Sequence of chain 50.C:
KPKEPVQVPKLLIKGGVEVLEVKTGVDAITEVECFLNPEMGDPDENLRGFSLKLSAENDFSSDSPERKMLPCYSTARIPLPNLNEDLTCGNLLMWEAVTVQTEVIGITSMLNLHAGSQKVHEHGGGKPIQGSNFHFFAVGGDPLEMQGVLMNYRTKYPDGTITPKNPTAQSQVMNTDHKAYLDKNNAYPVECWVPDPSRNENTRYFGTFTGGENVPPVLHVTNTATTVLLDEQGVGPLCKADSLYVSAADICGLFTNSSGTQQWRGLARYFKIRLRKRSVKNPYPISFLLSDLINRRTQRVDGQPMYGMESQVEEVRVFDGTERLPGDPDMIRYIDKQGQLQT

Sequence of chain 50.B:
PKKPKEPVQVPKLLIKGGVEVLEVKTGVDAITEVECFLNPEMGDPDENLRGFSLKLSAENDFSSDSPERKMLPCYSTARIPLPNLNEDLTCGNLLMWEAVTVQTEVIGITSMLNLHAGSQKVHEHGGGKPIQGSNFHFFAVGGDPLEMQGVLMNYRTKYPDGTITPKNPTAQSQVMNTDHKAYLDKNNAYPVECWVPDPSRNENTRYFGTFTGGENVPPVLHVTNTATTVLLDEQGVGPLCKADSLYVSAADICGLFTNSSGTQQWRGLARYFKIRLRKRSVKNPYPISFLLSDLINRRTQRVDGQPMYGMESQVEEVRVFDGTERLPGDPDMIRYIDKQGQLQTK

Sequence of chain 50.A:
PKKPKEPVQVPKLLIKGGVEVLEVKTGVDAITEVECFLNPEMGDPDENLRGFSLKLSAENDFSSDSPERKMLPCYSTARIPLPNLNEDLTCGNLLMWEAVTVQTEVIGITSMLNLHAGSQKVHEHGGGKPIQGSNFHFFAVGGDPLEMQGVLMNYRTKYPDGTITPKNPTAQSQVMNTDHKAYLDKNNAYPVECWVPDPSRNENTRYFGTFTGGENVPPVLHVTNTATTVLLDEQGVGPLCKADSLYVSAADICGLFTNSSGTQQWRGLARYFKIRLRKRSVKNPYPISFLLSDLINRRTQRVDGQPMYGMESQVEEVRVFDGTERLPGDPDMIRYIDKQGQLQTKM

This protein binds this small molecule.
Small molecule (SMILES): CC(=O)N[C@H]1[C@H]([C@H](O)[C@H](O)CO)O[C@@](O[C@H](CO)[C@@H](O)[C@@H]2O[C@@H](C(=O)O)C[C@H](O)[C@H]2NC(C)=O)(C(=O)O)C[C@@H]1O

Binding-site contacts:
Ligand atom O8 contacts residue ASN272 of chain 50.B at 3.5 Å (h-bond).
Ligand atom C11 contacts residue HIS138 of chain 50.A at 3.5 Å.
Ligand atom N5 contacts residue GLN278 of chain 50.B at 3.9 Å.
Ligand atom C6 contacts residue ASN272 of chain 50.B at 3.6 Å.
Ligand atom N5 contacts residue ASN272 of chain 50.B at 3.2 Å (h-bond).
Ligand atom C10 contacts residue ASN272 of chain 50.B at 4.0 Å.
Ligand atom O1B contacts residue THR276 of chain 50.B at 3.7 Å.
Ligand atom O1B contacts residue SER274 of chain 50.B at 4.1 Å.
Ligand atom C11 contacts residue GLN278 of chain 50.B at 3.5 Å.
Ligand atom C9 contacts residue GLN278 of chain 50.B at 3.2 Å.
Ligand atom O9 contacts residue LYS68 of chain 50.B at 2.9 Å (salt-bridge).
Ligand atom O10 contacts residue LEU62 of chain 50.B at 4.0 Å.
Ligand atom O1A contacts residue SER274 of chain 50.B at 2.6 Å (h-bond).
Ligand atom C10 contacts residue GLN278 of chain 50.B at 4.0 Å.
Ligand atom C1 contacts residue ASN272 of chain 50.B at 3.8 Å.
Ligand atom C11 contacts residue ASN272 of chain 50.B at 3.6 Å.
Ligand atom C11 contacts residue THR276 of chain 50.B at 3.3 Å.
Ligand atom C11 contacts residue PHE65 of chain 50.B at 3.8 Å (hydrophobic).
Ligand atom C11 contacts residue PHE75 of chain 50.C at 2.3 Å (hydrophobic).
Ligand atom O7 contacts residue LEU62 of chain 50.B at 3.8 Å.
Ligand atom C1 contacts residue SER274 of chain 50.B at 3.7 Å.
Ligand atom O1A contacts residue LYS68 of chain 50.B at 2.9 Å.
Ligand atom C9 contacts residue LEU67 of chain 50.B at 4.1 Å (hydrophobic).
Ligand atom O1B contacts residue ASN272 of chain 50.B at 3.4 Å (h-bond).
Ligand atom O9 contacts residue GLN278 of chain 50.B at 4.0 Å.
Ligand atom C5 contacts residue ASN272 of chain 50.B at 4.1 Å.
Ligand atom O9 contacts residue LEU67 of chain 50.B at 3.3 Å.
Ligand atom O8 contacts residue LYS68 of chain 50.B at 3.4 Å.
Ligand atom C11 contacts residue PHE270 of chain 50.B at 3.8 Å (hydrophobic).
Ligand atom C9 contacts residue LYS68 of chain 50.B at 3.8 Å.
Ligand atom C11 contacts residue LEU62 of chain 50.B at 4.1 Å (hydrophobic).
Ligand atom O1B contacts residue LYS68 of chain 50.B at 3.9 Å.
Ligand atom C10 contacts residue PHE75 of chain 50.C at 3.1 Å (hydrophobic).
Ligand atom O10 contacts residue PHE75 of chain 50.C at 3.0 Å.
Ligand atom C7 contacts residue GLN278 of chain 50.B at 3.8 Å.
Ligand atom C4 contacts residue ASN272 of chain 50.B at 4.1 Å.
Ligand atom C8 contacts residue GLN278 of chain 50.B at 3.6 Å.
Ligand atom C1 contacts residue LYS68 of chain 50.B at 3.6 Å.
Ligand atom C11 contacts residue SER274 of chain 50.B at 4.0 Å.
Ligand atom O8 contacts residue GLN278 of chain 50.B at 3.5 Å (h-bond).